Binding-site contacts:
Ligand atom C1 contacts residue ASN122 of chain 1.A at 4.3 Å.
Ligand atom O5 contacts residue ASN122 of chain 1.A at 4.1 Å.
Ligand atom C3 contacts residue ASN119 of chain 1.A at 3.8 Å.
Ligand atom N2 contacts residue ASN119 of chain 1.A at 2.9 Å (h-bond).
Ligand atom O7 contacts residue VAL124 of chain 1.A at 4.0 Å.
Ligand atom C1 contacts residue ASN119 of chain 1.A at 1.4 Å.
Ligand atom O7 contacts residue ASN119 of chain 1.A at 4.2 Å.
Ligand atom C2 contacts residue ASN119 of chain 1.A at 2.4 Å.
Ligand atom C8 contacts residue PHE154 of chain 1.A at 4.2 Å (hydrophobic).
Ligand atom C5 contacts residue ASN119 of chain 1.A at 3.7 Å.
Ligand atom C2 contacts residue ASN122 of chain 1.A at 4.5 Å.
Ligand atom O5 contacts residue ASN119 of chain 1.A at 2.4 Å (h-bond).
Ligand atom C4 contacts residue ASN119 of chain 1.A at 4.2 Å.
Ligand atom C7 contacts residue VAL124 of chain 1.A at 4.5 Å (hydrophobic).
Ligand atom C7 contacts residue ASN119 of chain 1.A at 3.8 Å.

The protein below binds the small molecule below.
Small molecule (SMILES): CC(=O)N[C@@H]1[C@@H](O)[C@H](O)[C@@H](CO)O[C@H]1O

Sequence of chain 1.A:
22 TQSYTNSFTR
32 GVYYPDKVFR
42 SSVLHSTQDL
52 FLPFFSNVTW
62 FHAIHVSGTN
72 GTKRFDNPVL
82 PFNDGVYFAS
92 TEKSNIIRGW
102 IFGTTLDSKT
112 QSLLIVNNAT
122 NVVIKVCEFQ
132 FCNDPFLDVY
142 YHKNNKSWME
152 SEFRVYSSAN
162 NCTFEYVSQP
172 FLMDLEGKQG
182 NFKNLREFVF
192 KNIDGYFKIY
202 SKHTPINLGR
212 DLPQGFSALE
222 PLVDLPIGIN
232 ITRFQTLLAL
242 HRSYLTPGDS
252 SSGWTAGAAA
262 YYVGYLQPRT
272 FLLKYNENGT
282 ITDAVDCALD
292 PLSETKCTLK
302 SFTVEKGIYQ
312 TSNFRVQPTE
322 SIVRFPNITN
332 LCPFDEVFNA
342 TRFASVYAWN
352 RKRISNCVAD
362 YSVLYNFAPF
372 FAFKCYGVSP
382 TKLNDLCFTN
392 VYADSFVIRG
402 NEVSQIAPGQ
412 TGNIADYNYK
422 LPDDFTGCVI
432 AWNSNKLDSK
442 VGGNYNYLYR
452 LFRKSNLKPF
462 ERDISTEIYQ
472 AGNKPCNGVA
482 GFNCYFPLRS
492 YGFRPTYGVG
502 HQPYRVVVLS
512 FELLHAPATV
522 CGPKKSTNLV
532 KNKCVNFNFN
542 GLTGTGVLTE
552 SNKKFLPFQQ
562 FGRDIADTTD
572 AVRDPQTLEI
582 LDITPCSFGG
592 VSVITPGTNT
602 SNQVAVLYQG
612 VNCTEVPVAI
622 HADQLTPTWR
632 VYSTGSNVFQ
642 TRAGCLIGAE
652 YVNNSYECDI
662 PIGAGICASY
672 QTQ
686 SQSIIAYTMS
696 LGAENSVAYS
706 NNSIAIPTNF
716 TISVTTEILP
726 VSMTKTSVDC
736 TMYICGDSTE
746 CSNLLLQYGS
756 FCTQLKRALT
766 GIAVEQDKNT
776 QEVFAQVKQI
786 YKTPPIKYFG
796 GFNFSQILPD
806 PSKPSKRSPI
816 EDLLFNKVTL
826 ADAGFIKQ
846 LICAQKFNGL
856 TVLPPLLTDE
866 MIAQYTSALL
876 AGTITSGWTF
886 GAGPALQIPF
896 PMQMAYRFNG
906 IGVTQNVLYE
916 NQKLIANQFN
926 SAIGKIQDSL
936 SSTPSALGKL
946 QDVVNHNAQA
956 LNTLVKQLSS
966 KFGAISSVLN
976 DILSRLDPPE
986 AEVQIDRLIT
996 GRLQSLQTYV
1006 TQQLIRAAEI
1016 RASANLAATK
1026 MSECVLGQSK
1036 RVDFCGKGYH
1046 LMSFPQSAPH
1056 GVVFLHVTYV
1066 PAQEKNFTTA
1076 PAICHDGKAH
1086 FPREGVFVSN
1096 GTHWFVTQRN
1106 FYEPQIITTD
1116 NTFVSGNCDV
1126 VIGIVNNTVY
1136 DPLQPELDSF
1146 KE